Binding-site contacts:
Ligand atom C2 contacts residue ASN451 of chain 1.F at 2.5 Å.
Ligand atom C4 contacts residue ASN451 of chain 1.F at 4.3 Å.
Ligand atom C5 contacts residue ASN451 of chain 1.F at 3.8 Å.
Ligand atom C5 contacts residue SER296 of chain 1.F at 4.1 Å.
Ligand atom O5 contacts residue ASN451 of chain 1.F at 2.4 Å (h-bond).
Ligand atom C1 contacts residue SER296 of chain 1.F at 3.7 Å.
Ligand atom O6 contacts residue SER296 of chain 1.F at 3.3 Å (h-bond).
Ligand atom C8 contacts residue ASN451 of chain 1.F at 3.7 Å.
Ligand atom N2 contacts residue ASN451 of chain 1.F at 3.0 Å (h-bond).
Ligand atom C1 contacts residue ASN451 of chain 1.F at 1.5 Å.
Ligand atom C8 contacts residue NAG1 of chain 1.N at 3.6 Å.
Ligand atom C3 contacts residue ASN451 of chain 1.F at 3.9 Å.
Ligand atom C8 contacts residue ASN267 of chain 1.F at 3.8 Å.
Ligand atom C6 contacts residue SER296 of chain 1.F at 4.0 Å.
Ligand atom O5 contacts residue SER296 of chain 1.F at 3.0 Å (h-bond).
Ligand atom O7 contacts residue ASN451 of chain 1.F at 3.7 Å.
Ligand atom C7 contacts residue ASN451 of chain 1.F at 3.4 Å.

Sequence of chain 1.F:
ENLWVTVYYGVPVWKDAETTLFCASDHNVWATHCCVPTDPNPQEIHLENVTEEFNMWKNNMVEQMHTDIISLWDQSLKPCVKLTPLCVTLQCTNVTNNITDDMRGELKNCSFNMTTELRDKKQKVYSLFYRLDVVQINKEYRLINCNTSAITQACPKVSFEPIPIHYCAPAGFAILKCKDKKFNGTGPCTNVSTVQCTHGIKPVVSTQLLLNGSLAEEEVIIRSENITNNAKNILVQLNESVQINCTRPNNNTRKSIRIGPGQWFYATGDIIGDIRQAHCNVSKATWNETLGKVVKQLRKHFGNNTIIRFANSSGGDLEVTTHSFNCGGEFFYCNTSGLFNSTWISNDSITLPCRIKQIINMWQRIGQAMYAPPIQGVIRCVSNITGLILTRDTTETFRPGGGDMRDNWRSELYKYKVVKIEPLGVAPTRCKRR

This small molecule binds to this protein.
Small molecule (SMILES): CC(=O)N[C@@H]1[C@@H](O)[C@H](O)[C@@H](CO)O[C@H]1O